The protein below binds the small molecule below.
Small molecule (SMILES): N[C@@H](CS)C(=O)O

Sequence of chain 2.A:
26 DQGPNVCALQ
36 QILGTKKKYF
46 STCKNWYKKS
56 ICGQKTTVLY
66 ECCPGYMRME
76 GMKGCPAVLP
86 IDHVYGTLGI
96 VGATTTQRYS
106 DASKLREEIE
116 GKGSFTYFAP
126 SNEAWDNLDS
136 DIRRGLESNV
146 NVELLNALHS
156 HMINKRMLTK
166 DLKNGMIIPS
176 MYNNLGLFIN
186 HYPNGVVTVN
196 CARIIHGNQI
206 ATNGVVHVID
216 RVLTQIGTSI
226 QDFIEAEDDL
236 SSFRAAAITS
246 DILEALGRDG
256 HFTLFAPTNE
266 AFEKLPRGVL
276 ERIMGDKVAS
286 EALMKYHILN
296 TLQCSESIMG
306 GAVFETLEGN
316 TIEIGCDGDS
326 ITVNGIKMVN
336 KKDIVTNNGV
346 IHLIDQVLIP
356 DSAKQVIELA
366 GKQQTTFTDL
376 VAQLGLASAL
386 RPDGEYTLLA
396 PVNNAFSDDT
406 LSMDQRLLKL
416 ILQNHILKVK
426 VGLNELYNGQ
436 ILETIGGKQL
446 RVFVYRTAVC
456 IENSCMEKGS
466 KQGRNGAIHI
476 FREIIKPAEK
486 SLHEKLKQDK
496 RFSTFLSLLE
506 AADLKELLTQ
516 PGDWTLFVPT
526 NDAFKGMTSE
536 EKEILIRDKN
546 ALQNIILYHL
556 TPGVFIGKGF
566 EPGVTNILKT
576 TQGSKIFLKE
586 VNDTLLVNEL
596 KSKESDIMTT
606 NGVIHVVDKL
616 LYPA

Binding-site contacts:
Ligand atom C contacts residue ASP26 of chain 2.A at 3.9 Å.
Ligand atom SG contacts residue CYS48 of chain 2.A at 2.0 Å (h-bond).
Ligand atom SG contacts residue ASP26 of chain 2.A at 4.5 Å.
Ligand atom O contacts residue ASP26 of chain 2.A at 4.0 Å.
Ligand atom O contacts residue GLN27 of chain 2.A at 3.8 Å.
Ligand atom CB contacts residue ASP26 of chain 2.A at 3.3 Å.
Ligand atom CB contacts residue CYS48 of chain 2.A at 3.0 Å (hydrophobic).
Ligand atom CB contacts residue GLN27 of chain 2.A at 4.5 Å.
Ligand atom CA contacts residue ASP26 of chain 2.A at 4.2 Å.
Ligand atom SG contacts residue TYR52 of chain 2.A at 3.2 Å (h-bond).
Ligand atom CA contacts residue CYS48 of chain 2.A at 4.5 Å (hydrophobic).
Ligand atom SG contacts residue TYR65 of chain 2.A at 4.2 Å.
Ligand atom C contacts residue GLN27 of chain 2.A at 3.6 Å.